Binding-site contacts:
Ligand atom CA contacts residue GLY193 of chain 1.B at 3.7 Å.
Ligand atom CAB contacts residue SER176 of chain 1.B at 2.2 Å.
Ligand atom CAB contacts residue CYS42 of chain 1.B at 4.0 Å (hydrophobic).
Ligand atom CAQ contacts residue SER191 of chain 1.B at 3.7 Å.
Ligand atom CAL contacts residue CYS172 of chain 1.B at 3.7 Å (hydrophobic).
Ligand atom CAI contacts residue CYS172 of chain 1.B at 3.9 Å (hydrophobic).
Ligand atom NAO contacts residue HIS41 of chain 1.B at 2.8 Å (h-bond).
Ligand atom CAI contacts residue ALA171 of chain 1.B at 3.7 Å (hydrophobic).
Ligand atom CAK contacts residue CYS172 of chain 1.B at 4.0 Å (hydrophobic).
Ligand atom CAM contacts residue SER176 of chain 1.B at 2.8 Å.
Ligand atom C contacts residue GLY193 of chain 1.B at 3.7 Å.
Ligand atom CAU contacts residue SER191 of chain 1.B at 3.7 Å.
Ligand atom CAB contacts residue HIS41 of chain 1.B at 1.5 Å.
Ligand atom CAT contacts residue SER176 of chain 1.B at 1.4 Å.
Ligand atom CAH contacts residue CYS197 of chain 1.B at 3.4 Å (hydrophobic).
Ligand atom CAI contacts residue GLY193 of chain 1.B at 3.7 Å.
Ligand atom CAV contacts residue HIS41 of chain 1.B at 3.2 Å.
Ligand atom CAC contacts residue HIS80 of chain 1.B at 3.5 Å.
Ligand atom CAL contacts residue ASN173 of chain 1.B at 3.7 Å.
Ligand atom CAJ contacts residue CYS197 of chain 1.B at 3.7 Å (hydrophobic).
Ligand atom CAV contacts residue SER191 of chain 1.B at 3.7 Å.
Ligand atom CAQ contacts residue HIS41 of chain 1.B at 3.3 Å.
Ligand atom CAU contacts residue TRP192 of chain 1.B at 3.8 Å (hydrophobic).
Ligand atom CAR contacts residue CYS172 of chain 1.B at 3.6 Å (hydrophobic).
Ligand atom CAM contacts residue CYS172 of chain 1.B at 3.9 Å (hydrophobic).
Ligand atom OAG contacts residue HIS41 of chain 1.B at 3.7 Å.
Ligand atom OAG contacts residue SER176 of chain 1.B at 2.3 Å (h-bond).
Ligand atom CAM contacts residue SER191 of chain 1.B at 3.7 Å.
Ligand atom OAG contacts residue GLY174 of chain 1.B at 3.6 Å (h-bond).
Ligand atom C contacts residue TRP192 of chain 1.B at 3.9 Å (hydrophobic).
Ligand atom OAF contacts residue HIS41 of chain 1.B at 3.7 Å.
Ligand atom O contacts residue TRP192 of chain 1.B at 3.7 Å.
Ligand atom CAH contacts residue CYS172 of chain 1.B at 4.0 Å (hydrophobic).
Ligand atom CAJ contacts residue ASN173 of chain 1.B at 3.9 Å.
Ligand atom N contacts residue GLY193 of chain 1.B at 2.7 Å (h-bond).
Ligand atom NAO contacts residue SER191 of chain 1.B at 2.8 Å (h-bond).
Ligand atom NAO contacts residue SER176 of chain 1.B at 3.1 Å (h-bond).
Ligand atom CAT contacts residue HIS41 of chain 1.B at 2.6 Å.
Ligand atom CAV contacts residue SER176 of chain 1.B at 2.4 Å.
Ligand atom O contacts residue GLY193 of chain 1.B at 3.0 Å (h-bond).

Sequence of chain 1.B:
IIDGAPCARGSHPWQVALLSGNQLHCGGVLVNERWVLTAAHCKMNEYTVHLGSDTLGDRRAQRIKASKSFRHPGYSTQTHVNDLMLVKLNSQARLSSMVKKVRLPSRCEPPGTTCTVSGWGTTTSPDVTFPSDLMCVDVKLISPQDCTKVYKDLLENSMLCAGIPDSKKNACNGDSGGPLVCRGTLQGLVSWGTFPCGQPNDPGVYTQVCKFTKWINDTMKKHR

This small molecule binds to this protein.
Small molecule (SMILES): C[C@H](N)C(=O)N[C@@H](C)C(=O)N[C@@H](Cc1ccccc1)[C@@H](C)O